The small molecule below binds the protein below.
Small molecule (SMILES): CCCCCCCCCCO[C@@H]1O[C@H](CO)[C@@H](O[C@H]2O[C@H](CO)[C@@H](O)[C@H](O)[C@H]2O)[C@H](O)[C@H]1O

Binding-site contacts:
Ligand atom O5 contacts residue PHE95 of chain 1.B at 4.2 Å.
Ligand atom O61 contacts residue PRO92 of chain 1.B at 3.6 Å.
Ligand atom C8 contacts residue PHE95 of chain 1.B at 4.2 Å (hydrophobic).
Ligand atom C57 contacts residue PRO92 of chain 1.B at 3.7 Å (hydrophobic).
Ligand atom C9 contacts residue PRO92 of chain 1.B at 4.3 Å (hydrophobic).
Ligand atom O7 contacts residue PHE95 of chain 1.B at 3.5 Å.
Ligand atom O2 contacts residue PHE95 of chain 1.B at 3.8 Å.
Ligand atom C3 contacts residue PHE95 of chain 1.B at 4.0 Å (hydrophobic).
Ligand atom C11 contacts residue PRO92 of chain 1.B at 3.5 Å (hydrophobic).
Ligand atom O6 contacts residue PRO92 of chain 1.B at 4.2 Å.
Ligand atom C57 contacts residue LEU91 of chain 1.B at 4.1 Å (hydrophobic).
Ligand atom C6 contacts residue PHE95 of chain 1.B at 4.0 Å (hydrophobic).
Ligand atom C57 contacts residue PHE95 of chain 1.B at 3.9 Å (hydrophobic).
Ligand atom O2 contacts residue ASN96 of chain 1.B at 3.7 Å.
Ligand atom O2 contacts residue GLU99 of chain 1.B at 3.0 Å (salt-bridge).
Ligand atom O4 contacts residue GLU99 of chain 1.B at 2.9 Å (salt-bridge).
Ligand atom C2 contacts residue PHE95 of chain 1.B at 3.8 Å (hydrophobic).
Ligand atom C7 contacts residue GLU99 of chain 1.B at 3.2 Å.
Ligand atom C8 contacts residue GLU99 of chain 1.B at 3.7 Å.
Ligand atom C11 contacts residue PHE95 of chain 1.B at 4.4 Å (hydrophobic).
Ligand atom C4 contacts residue PHE95 of chain 1.B at 3.7 Å (hydrophobic).
Ligand atom C9 contacts residue PHE95 of chain 1.B at 3.8 Å (hydrophobic).
Ligand atom O3 contacts residue GLU99 of chain 1.B at 4.3 Å.

Sequence of chain 1.B:
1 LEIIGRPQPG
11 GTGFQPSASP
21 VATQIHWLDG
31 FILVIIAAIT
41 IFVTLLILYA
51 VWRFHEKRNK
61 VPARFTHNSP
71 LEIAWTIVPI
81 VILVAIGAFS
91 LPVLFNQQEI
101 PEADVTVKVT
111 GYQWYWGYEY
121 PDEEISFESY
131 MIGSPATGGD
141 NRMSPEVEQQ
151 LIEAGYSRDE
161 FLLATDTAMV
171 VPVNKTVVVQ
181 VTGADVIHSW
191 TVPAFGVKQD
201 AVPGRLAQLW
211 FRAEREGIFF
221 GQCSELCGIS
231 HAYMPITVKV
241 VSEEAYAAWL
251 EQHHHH